Binding-site contacts:
Ligand atom O2G contacts residue LEU139 of chain 1.A at 3.9 Å.
Ligand atom C3' contacts residue PHE143 of chain 1.A at 3.8 Å (hydrophobic).
Ligand atom O2B contacts residue LYS141 of chain 1.A at 3.8 Å.
Ligand atom C5' contacts residue ASP223 of chain 1.A at 3.2 Å.
Ligand atom O1B contacts residue MG1 of chain 1.H at 2.2 Å.
Ligand atom C2' contacts residue PHE143 of chain 1.A at 3.4 Å (hydrophobic).
Ligand atom PG contacts residue LYS141 of chain 1.A at 3.8 Å.
Ligand atom O3' contacts residue PHE142 of chain 1.A at 3.6 Å.
Ligand atom PA contacts residue ARG75 of chain 1.A at 3.8 Å.
Ligand atom N7 contacts residue ARG75 of chain 1.A at 3.9 Å.
Ligand atom PB contacts residue MG1 of chain 1.H at 3.3 Å.
Ligand atom O1G contacts residue LEU139 of chain 1.A at 3.2 Å (h-bond).
Ligand atom PG contacts residue LYS69 of chain 1.A at 3.7 Å.
Ligand atom PG contacts residue LYS258 of chain 1.A at 3.4 Å.
Ligand atom O3B contacts residue LYS69 of chain 1.A at 3.2 Å (salt-bridge).
Ligand atom C4' contacts residue PHE143 of chain 1.A at 3.7 Å (hydrophobic).
Ligand atom O3' contacts residue PHE143 of chain 1.A at 3.0 Å (h-bond).
Ligand atom O2A contacts residue ARG75 of chain 1.A at 3.1 Å (salt-bridge).
Ligand atom O5' contacts residue ASP223 of chain 1.A at 3.9 Å.
Ligand atom O3A contacts residue ARG75 of chain 1.A at 3.4 Å (salt-bridge).
Ligand atom C2' contacts residue GLN191 of chain 1.A at 3.4 Å.
Ligand atom PG contacts residue MG1 of chain 1.H at 3.4 Å.
Ligand atom O1B contacts residue PHE142 of chain 1.A at 3.0 Å (h-bond).
Ligand atom O1A contacts residue ASP223 of chain 1.A at 3.2 Å (salt-bridge).
Ligand atom O1B contacts residue ASP223 of chain 1.A at 3.6 Å.
Ligand atom O3A contacts residue MG1 of chain 1.H at 3.6 Å.
Ligand atom O2G contacts residue GLU140 of chain 1.A at 3.6 Å.
Ligand atom O1G contacts residue LYS258 of chain 1.A at 2.8 Å (salt-bridge).
Ligand atom O2B contacts residue PHE142 of chain 1.A at 3.9 Å.
Ligand atom O1G contacts residue MG1 of chain 1.H at 2.2 Å.
Ligand atom O1G contacts residue ASP138 of chain 1.A at 3.2 Å (salt-bridge).
Ligand atom O3G contacts residue LYS69 of chain 1.A at 2.9 Å (salt-bridge).
Ligand atom O1B contacts residue LYS141 of chain 1.A at 3.7 Å.
Ligand atom O3B contacts residue MG1 of chain 1.H at 3.6 Å.
Ligand atom O3G contacts residue LYS258 of chain 1.A at 3.1 Å (salt-bridge).
Ligand atom O2G contacts residue LYS141 of chain 1.A at 2.6 Å (salt-bridge).
Ligand atom O1A contacts residue MG1 of chain 1.H at 2.2 Å.
Ligand atom O1A contacts residue ASP138 of chain 1.A at 3.3 Å (salt-bridge).
Ligand atom O1B contacts residue LEU139 of chain 1.A at 3.2 Å (h-bond).
Ligand atom PA contacts residue MG1 of chain 1.H at 3.5 Å.

The small molecule below binds the protein below.
Small molecule (SMILES): Nc1ncnc2c1ncn2[C@H]1C[C@H](O)[C@@H](CO[P](=O)(O)O[P](=O)(O)OP(=O)(O)O)O1

Sequence of chain 1.A:
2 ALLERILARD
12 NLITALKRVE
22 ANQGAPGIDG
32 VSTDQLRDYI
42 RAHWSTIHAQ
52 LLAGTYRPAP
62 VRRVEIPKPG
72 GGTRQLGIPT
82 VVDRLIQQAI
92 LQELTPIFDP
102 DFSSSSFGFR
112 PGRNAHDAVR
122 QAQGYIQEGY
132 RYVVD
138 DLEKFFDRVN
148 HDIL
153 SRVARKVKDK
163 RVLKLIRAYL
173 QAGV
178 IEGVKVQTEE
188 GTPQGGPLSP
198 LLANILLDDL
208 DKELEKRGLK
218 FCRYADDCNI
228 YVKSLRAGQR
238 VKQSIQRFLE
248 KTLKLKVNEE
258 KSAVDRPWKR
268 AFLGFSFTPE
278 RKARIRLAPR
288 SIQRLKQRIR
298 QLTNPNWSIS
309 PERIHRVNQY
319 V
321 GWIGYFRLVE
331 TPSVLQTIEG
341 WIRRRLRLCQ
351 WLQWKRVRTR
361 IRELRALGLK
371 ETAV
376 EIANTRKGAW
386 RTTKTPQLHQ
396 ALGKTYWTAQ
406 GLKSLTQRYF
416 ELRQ